Sequence of chain 1.D:
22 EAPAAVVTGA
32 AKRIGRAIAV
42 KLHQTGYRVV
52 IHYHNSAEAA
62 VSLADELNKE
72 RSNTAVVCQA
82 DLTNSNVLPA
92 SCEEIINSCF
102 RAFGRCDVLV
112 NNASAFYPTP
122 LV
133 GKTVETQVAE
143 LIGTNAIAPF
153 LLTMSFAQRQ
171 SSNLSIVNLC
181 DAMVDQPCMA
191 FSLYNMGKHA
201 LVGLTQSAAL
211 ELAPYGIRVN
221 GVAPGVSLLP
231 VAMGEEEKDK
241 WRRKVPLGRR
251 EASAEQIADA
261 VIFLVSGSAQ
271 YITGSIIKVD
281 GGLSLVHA

A small-molecule ligand and the protein it binds are described below.
Small molecule (SMILES): COc1ccc(OC)c(CCc2csc3nc(N)nc(N)c23)c1

Binding-site contacts:
Ligand atom C2 contacts residue NAP1 of chain 1.N at 3.3 Å.
Ligand atom C5 contacts residue PHE117 of chain 1.D at 3.7 Å (hydrophobic).
Ligand atom SAO contacts residue TYR194 of chain 1.D at 2.9 Å (h-bond).
Ligand atom N1 contacts residue PHE117 of chain 1.D at 3.7 Å.
Ligand atom C2 contacts residue PHE117 of chain 1.D at 3.3 Å (hydrophobic).
Ligand atom NAC contacts residue PHE117 of chain 1.D at 3.4 Å.
Ligand atom CAG contacts residue NAP1 of chain 1.N at 3.3 Å.
Ligand atom CAH contacts residue PHE117 of chain 1.D at 3.7 Å (hydrophobic).
Ligand atom CAF contacts residue CYS188 of chain 1.D at 3.5 Å (hydrophobic).
Ligand atom CAJ contacts residue NAP1 of chain 1.N at 3.3 Å.
Ligand atom C4 contacts residue PHE117 of chain 1.D at 3.6 Å (hydrophobic).
Ligand atom SAO contacts residue PHE117 of chain 1.D at 3.7 Å.
Ligand atom N3 contacts residue PHE117 of chain 1.D at 3.6 Å.
Ligand atom CAE contacts residue TRP241 of chain 1.D at 3.6 Å (hydrophobic).
Ligand atom SAO contacts residue NAP1 of chain 1.N at 3.4 Å.
Ligand atom SAO contacts residue ASP181 of chain 1.D at 3.6 Å (salt-bridge).
Ligand atom NAD contacts residue NAP1 of chain 1.N at 3.3 Å (h-bond).
Ligand atom CAB contacts residue GLY225 of chain 1.D at 3.5 Å.
Ligand atom N3 contacts residue NAP1 of chain 1.N at 2.8 Å (h-bond).
Ligand atom CAP contacts residue MET233 of chain 1.D at 3.4 Å (hydrophobic).
Ligand atom C5 contacts residue NAP1 of chain 1.N at 3.7 Å.
Ligand atom CAI contacts residue NAP1 of chain 1.N at 3.2 Å.
Ligand atom NAD contacts residue ARG34 of chain 1.D at 3.3 Å (salt-bridge).
Ligand atom CAF contacts residue TRP241 of chain 1.D at 3.4 Å (hydrophobic).
Ligand atom C6 contacts residue NAP1 of chain 1.N at 3.4 Å.
Ligand atom CAE contacts residue CYS188 of chain 1.D at 3.3 Å (hydrophobic).
Ligand atom CAP contacts residue PHE117 of chain 1.D at 3.7 Å (hydrophobic).
Ligand atom CAT contacts residue NAP1 of chain 1.N at 3.4 Å.
Ligand atom OAN contacts residue VAL226 of chain 1.D at 3.1 Å.
Ligand atom CAB contacts residue VAL226 of chain 1.D at 3.1 Å (hydrophobic).
Ligand atom C6 contacts residue PHE117 of chain 1.D at 3.7 Å (hydrophobic).
Ligand atom OAM contacts residue MET233 of chain 1.D at 3.1 Å.
Ligand atom NAC contacts residue SER115 of chain 1.D at 2.9 Å (h-bond).
Ligand atom CAH contacts residue MET233 of chain 1.D at 3.5 Å (hydrophobic).
Ligand atom C4 contacts residue TYR194 of chain 1.D at 3.5 Å (hydrophobic).
Ligand atom OAN contacts residue GLY225 of chain 1.D at 3.5 Å (h-bond).
Ligand atom NAC contacts residue NAP1 of chain 1.N at 3.0 Å (h-bond).
Ligand atom N3 contacts residue TYR194 of chain 1.D at 3.4 Å (h-bond).
Ligand atom N1 contacts residue NAP1 of chain 1.N at 2.7 Å (h-bond).
Ligand atom C4 contacts residue NAP1 of chain 1.N at 3.6 Å.